Binding-site contacts:
Ligand atom N2 contacts residue ASN78 of chain 31.E at 3.2 Å (h-bond).
Ligand atom C5 contacts residue ASN78 of chain 31.E at 3.5 Å.
Ligand atom O5 contacts residue ASN78 of chain 31.E at 2.2 Å (h-bond).
Ligand atom C6 contacts residue ASN78 of chain 31.E at 4.5 Å.
Ligand atom C5 contacts residue SER80 of chain 31.E at 4.0 Å.
Ligand atom O5 contacts residue SER80 of chain 31.E at 4.1 Å.
Ligand atom O6 contacts residue ALA69 of chain 31.E at 4.0 Å.
Ligand atom C7 contacts residue TYR23 of chain 31.E at 4.0 Å (hydrophobic).
Ligand atom C7 contacts residue ASN78 of chain 31.E at 3.9 Å.
Ligand atom C1 contacts residue SER80 of chain 31.E at 3.8 Å.
Ligand atom C5 contacts residue VAL68 of chain 31.E at 4.4 Å (hydrophobic).
Ligand atom O7 contacts residue ASN78 of chain 31.E at 4.0 Å.
Ligand atom C1 contacts residue ALA69 of chain 31.E at 4.3 Å (hydrophobic).
Ligand atom C6 contacts residue VAL68 of chain 31.E at 3.1 Å (hydrophobic).
Ligand atom C5 contacts residue ALA69 of chain 31.E at 4.4 Å (hydrophobic).
Ligand atom O5 contacts residue ALA69 of chain 31.E at 3.5 Å.
Ligand atom C8 contacts residue TYR23 of chain 31.E at 3.3 Å (hydrophobic).
Ligand atom O6 contacts residue VAL68 of chain 31.E at 3.8 Å.
Ligand atom C2 contacts residue ASN78 of chain 31.E at 2.7 Å.
Ligand atom C6 contacts residue ALA69 of chain 31.E at 4.1 Å (hydrophobic).
Ligand atom C1 contacts residue ASN78 of chain 31.E at 1.4 Å.
Ligand atom C3 contacts residue ASN78 of chain 31.E at 4.0 Å.
Ligand atom C4 contacts residue ASN78 of chain 31.E at 4.2 Å.
Ligand atom O7 contacts residue TYR23 of chain 31.E at 4.2 Å.

The small molecule below binds the protein below.
Small molecule (SMILES): CC(=O)N[C@H]1[C@H](O[C@H]2[C@H](O)[C@@H](NC(C)=O)CO[C@@H]2CO)O[C@H](CO)[C@@H](O[C@@H]2O[C@H](CO)[C@@H](O)[C@H](O)[C@@H]2O)[C@@H]1O

Sequence of chain 31.E:
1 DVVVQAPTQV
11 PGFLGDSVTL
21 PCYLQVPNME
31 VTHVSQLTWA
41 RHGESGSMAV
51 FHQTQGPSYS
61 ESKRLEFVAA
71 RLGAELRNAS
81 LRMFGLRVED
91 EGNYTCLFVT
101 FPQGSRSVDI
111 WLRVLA